Binding-site contacts:
Ligand atom CAO contacts residue TYR124 of chain 1.C at 3.5 Å (hydrophobic).
Ligand atom CAO contacts residue ALA91 of chain 1.C at 4.1 Å (hydrophobic).
Ligand atom CAN contacts residue VAL69 of chain 1.C at 4.0 Å (hydrophobic).
Ligand atom CAI contacts residue LEU12 of chain 1.C at 4.2 Å (hydrophobic).
Ligand atom CAU contacts residue ALA91 of chain 1.C at 3.7 Å (hydrophobic).
Ligand atom CAB contacts residue LEU120 of chain 1.C at 4.1 Å (hydrophobic).
Ligand atom OAD contacts residue THR43 of chain 1.C at 3.8 Å.
Ligand atom CAR contacts residue VAL71 of chain 1.C at 4.3 Å (hydrophobic).
Ligand atom OAF contacts residue ALA93 of chain 1.C at 4.2 Å.
Ligand atom CAO contacts residue VAL103 of chain 1.C at 4.0 Å (hydrophobic).
Ligand atom CAK contacts residue ILE64 of chain 1.C at 4.3 Å (hydrophobic).
Ligand atom CAJ contacts residue ALA91 of chain 1.C at 4.1 Å (hydrophobic).
Ligand atom CAL contacts residue VAL103 of chain 1.C at 4.3 Å (hydrophobic).
Ligand atom CAQ contacts residue THR16 of chain 1.C at 4.1 Å.
Ligand atom CAG contacts residue VAL71 of chain 1.C at 4.0 Å (hydrophobic).
Ligand atom CAG contacts residue TYR109 of chain 1.C at 3.9 Å (hydrophobic).
Ligand atom CAA contacts residue ALA93 of chain 1.C at 4.0 Å (hydrophobic).
Ligand atom CAI contacts residue THR16 of chain 1.C at 3.4 Å.
Ligand atom OAF contacts residue ALA91 of chain 1.C at 3.6 Å.
Ligand atom CAC contacts residue PHE59 of chain 1.C at 4.3 Å (hydrophobic).
Ligand atom CAI contacts residue TRP24 of chain 1.C at 3.8 Å (hydrophobic).
Ligand atom OAE contacts residue TYR109 of chain 1.C at 4.1 Å.
Ligand atom CAM contacts residue VAL71 of chain 1.C at 4.3 Å (hydrophobic).
Ligand atom CAR contacts residue LEU120 of chain 1.C at 4.2 Å (hydrophobic).
Ligand atom CAC contacts residue TYR124 of chain 1.C at 4.0 Å (hydrophobic).
Ligand atom CAQ contacts residue LEU12 of chain 1.C at 4.0 Å (hydrophobic).
Ligand atom CAM contacts residue ILE64 of chain 1.C at 4.2 Å (hydrophobic).
Ligand atom CAK contacts residue VAL69 of chain 1.C at 4.3 Å (hydrophobic).
Ligand atom CAJ contacts residue PHE107 of chain 1.C at 3.6 Å (hydrophobic).
Ligand atom CAG contacts residue LEU120 of chain 1.C at 4.2 Å (hydrophobic).
Ligand atom CAQ contacts residue VAL71 of chain 1.C at 4.2 Å (hydrophobic).
Ligand atom CAL contacts residue ALA91 of chain 1.C at 3.9 Å (hydrophobic).
Ligand atom OAE contacts residue THR16 of chain 1.C at 3.9 Å.
Ligand atom OAE contacts residue LEU12 of chain 1.C at 3.6 Å.
Ligand atom CAC contacts residue THR36 of chain 1.C at 4.1 Å.
Ligand atom CAC contacts residue THR43 of chain 1.C at 4.1 Å.
Ligand atom CAM contacts residue THR16 of chain 1.C at 4.1 Å.
Ligand atom CAL contacts residue TYR124 of chain 1.C at 3.2 Å (hydrophobic).
Ligand atom CAH contacts residue PHE107 of chain 1.C at 3.5 Å (hydrophobic).
Ligand atom OAE contacts residue GLY13 of chain 1.C at 3.6 Å (h-bond).

Sequence of chain 1.C:
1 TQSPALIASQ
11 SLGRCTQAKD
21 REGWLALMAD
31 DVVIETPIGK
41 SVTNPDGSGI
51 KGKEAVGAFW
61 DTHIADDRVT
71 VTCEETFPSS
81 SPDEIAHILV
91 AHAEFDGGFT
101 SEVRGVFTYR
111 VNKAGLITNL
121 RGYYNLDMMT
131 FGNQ

This protein binds this small molecule.
Small molecule (SMILES): CC(=O)[C@@]1(O)CC[C@H]2[C@@H]3CCC4=CC(=O)CC[C@]4(C)[C@H]3CC[C@@]21C